The small molecule below binds the protein below.
Small molecule (SMILES): CC(C)C[C@H](NC(=O)[C@H](C)NC(=O)[C@@H](NC(=O)CNC(=O)[C@@H](N)[C@@H](C)O)C(C)C)C(=O)N[C@H](C(=O)N1CCC[C@H]1C(=O)N1CCC[C@H]1C(=O)N[C@H](C=O)CO)[C@@H](C)O

Binding-site contacts:
Ligand atom O contacts residue HIS91 of chain 1.A at 3.8 Å.
Ligand atom C contacts residue ARG87 of chain 1.A at 3.6 Å.
Ligand atom CA contacts residue PHE26 of chain 1.A at 3.9 Å (hydrophobic).
Ligand atom CD1 contacts residue PHE41 of chain 1.A at 3.9 Å (hydrophobic).
Ligand atom CA contacts residue GLU19 of chain 1.A at 3.4 Å.
Ligand atom CB contacts residue GLU19 of chain 1.A at 3.6 Å.
Ligand atom O contacts residue TYR22 of chain 1.A at 2.4 Å (h-bond).
Ligand atom C contacts residue TYR29 of chain 1.A at 3.6 Å (hydrophobic).
Ligand atom CA contacts residue TYR29 of chain 1.A at 3.7 Å (hydrophobic).
Ligand atom C contacts residue GLU19 of chain 1.A at 3.7 Å.
Ligand atom CD2 contacts residue LEU56 of chain 1.A at 3.9 Å (hydrophobic).
Ligand atom CB contacts residue ALA23 of chain 1.A at 3.8 Å (hydrophobic).
Ligand atom O contacts residue ARG87 of chain 1.A at 2.9 Å (salt-bridge).
Ligand atom N contacts residue ARG87 of chain 1.A at 3.3 Å (salt-bridge).
Ligand atom CA contacts residue TYR22 of chain 1.A at 3.9 Å (hydrophobic).
Ligand atom CD2 contacts residue ALA60 of chain 1.A at 3.9 Å (hydrophobic).
Ligand atom CD1 contacts residue TYR29 of chain 1.A at 3.9 Å (hydrophobic).
Ligand atom O contacts residue PHE26 of chain 1.A at 3.8 Å.
Ligand atom N contacts residue GLU19 of chain 1.A at 3.0 Å (salt-bridge).
Ligand atom CG2 contacts residue HIS91 of chain 1.A at 3.5 Å.
Ligand atom N contacts residue TYR22 of chain 1.A at 3.8 Å.
Ligand atom N contacts residue TYR22 of chain 1.A at 3.7 Å.
Ligand atom CA contacts residue ARG87 of chain 1.A at 3.8 Å.
Ligand atom CG1 contacts residue HIS91 of chain 1.A at 3.7 Å.
Ligand atom CG2 contacts residue ALA60 of chain 1.A at 3.7 Å (hydrophobic).
Ligand atom CB contacts residue PHE26 of chain 1.A at 3.9 Å (hydrophobic).
Ligand atom O contacts residue TYR29 of chain 1.A at 3.4 Å.
Ligand atom CG2 contacts residue TYR75 of chain 1.A at 3.5 Å (hydrophobic).
Ligand atom CB contacts residue ARG87 of chain 1.A at 3.8 Å.
Ligand atom CB contacts residue TYR22 of chain 1.A at 3.8 Å (hydrophobic).
Ligand atom CB contacts residue ALA60 of chain 1.A at 3.6 Å (hydrophobic).
Ligand atom CD2 contacts residue GLY57 of chain 1.A at 3.8 Å.
Ligand atom CA contacts residue HIS91 of chain 1.A at 3.9 Å.
Ligand atom CA contacts residue TYR29 of chain 1.A at 3.6 Å (hydrophobic).
Ligand atom CB contacts residue TYR29 of chain 1.A at 3.7 Å (hydrophobic).
Ligand atom CG contacts residue ALA23 of chain 1.A at 3.8 Å (hydrophobic).
Ligand atom OG1 contacts residue ARG87 of chain 1.A at 2.8 Å (salt-bridge).
Ligand atom N contacts residue TYR29 of chain 1.A at 2.8 Å (h-bond).
Ligand atom CD contacts residue PHE26 of chain 1.A at 3.7 Å (hydrophobic).
Ligand atom C contacts residue TYR22 of chain 1.A at 3.5 Å (hydrophobic).

Sequence of chain 1.A:
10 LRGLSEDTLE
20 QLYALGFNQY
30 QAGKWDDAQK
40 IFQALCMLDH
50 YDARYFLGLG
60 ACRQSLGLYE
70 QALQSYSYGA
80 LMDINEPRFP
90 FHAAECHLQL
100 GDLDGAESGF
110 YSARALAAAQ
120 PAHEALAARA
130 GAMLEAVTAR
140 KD